Sequence of chain 1.A:
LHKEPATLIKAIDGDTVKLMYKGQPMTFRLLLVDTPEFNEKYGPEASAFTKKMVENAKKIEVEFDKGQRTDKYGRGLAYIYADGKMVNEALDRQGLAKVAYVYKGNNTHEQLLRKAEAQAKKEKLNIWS

Binding-site contacts:
Ligand atom C6 contacts residue TYR101 of chain 1.A at 3.9 Å (hydrophobic).
Ligand atom C5M contacts residue ARG29 of chain 1.A at 3.5 Å.
Ligand atom C5' contacts residue ARG75 of chain 1.A at 3.8 Å.
Ligand atom O4P contacts residue CA1 of chain 1.D at 4.0 Å.
Ligand atom C6 contacts residue ARG29 of chain 1.A at 3.9 Å.
Ligand atom O4 contacts residue LEU31 of chain 1.A at 3.8 Å.
Ligand atom O5P contacts residue THR16 of chain 1.A at 3.3 Å (h-bond).
Ligand atom C5M contacts residue TYR101 of chain 1.A at 3.7 Å (hydrophobic).
Ligand atom C5M contacts residue LEU30 of chain 1.A at 3.6 Å (hydrophobic).
Ligand atom O5P contacts residue ARG29 of chain 1.A at 3.1 Å (salt-bridge).
Ligand atom O5P contacts residue ARG75 of chain 1.A at 2.9 Å (salt-bridge).
Ligand atom O5' contacts residue ARG75 of chain 1.A at 3.1 Å (salt-bridge).
Ligand atom O3P contacts residue TYR73 of chain 1.A at 2.6 Å (h-bond).
Ligand atom C5 contacts residue LEU77 of chain 1.A at 3.8 Å (hydrophobic).
Ligand atom O5P contacts residue CA1 of chain 1.D at 2.3 Å.
Ligand atom C2 contacts residue ASP71 of chain 1.A at 3.9 Å.
Ligand atom O2 contacts residue ASP71 of chain 1.A at 3.6 Å.
Ligand atom O5P contacts residue ASP15 of chain 1.A at 3.5 Å (salt-bridge).
Ligand atom C3' contacts residue TYR101 of chain 1.A at 4.0 Å (hydrophobic).
Ligand atom C2' contacts residue TYR101 of chain 1.A at 3.5 Å (hydrophobic).
Ligand atom C5' contacts residue TYR101 of chain 1.A at 3.8 Å (hydrophobic).
Ligand atom O3' contacts residue TYR73 of chain 1.A at 3.5 Å.
Ligand atom C5' contacts residue ARG29 of chain 1.A at 3.9 Å.
Ligand atom P2 contacts residue ARG29 of chain 1.A at 3.5 Å.
Ligand atom O4' contacts residue ASP71 of chain 1.A at 4.0 Å.
Ligand atom N3 contacts residue LEU77 of chain 1.A at 3.8 Å.
Ligand atom O6P contacts residue ARG75 of chain 1.A at 3.0 Å (salt-bridge).
Ligand atom P1 contacts residue TYR73 of chain 1.A at 3.8 Å.
Ligand atom C4' contacts residue ARG75 of chain 1.A at 3.3 Å.
Ligand atom O5' contacts residue ARG29 of chain 1.A at 2.8 Å (salt-bridge).
Ligand atom C1' contacts residue ARG75 of chain 1.A at 3.9 Å.
Ligand atom O3P contacts residue LYS72 of chain 1.A at 3.0 Å (salt-bridge).
Ligand atom O4' contacts residue ARG75 of chain 1.A at 2.7 Å (salt-bridge).
Ligand atom O4 contacts residue LEU77 of chain 1.A at 3.7 Å.
Ligand atom P2 contacts residue ARG75 of chain 1.A at 3.4 Å.
Ligand atom P2 contacts residue CA1 of chain 1.D at 3.7 Å.
Ligand atom O3' contacts residue LYS72 of chain 1.A at 3.4 Å (salt-bridge).
Ligand atom P1 contacts residue LYS72 of chain 1.A at 3.8 Å.
Ligand atom C5 contacts residue TYR101 of chain 1.A at 3.8 Å (hydrophobic).
Ligand atom C4 contacts residue LEU77 of chain 1.A at 3.6 Å (hydrophobic).

The protein below binds the small molecule below.
Small molecule (SMILES): Cc1cn([C@H]2C[C@H](OP(=O)(O)O)[C@@H](COP(=O)(O)O)O2)c(=O)[nH]c1=O